A small-molecule ligand and the protein it binds are described below.
Small molecule (SMILES): CCCCCCCCCCC[C@@H](O)CC(=O)N[C@H]1[C@@H](OP(=O)(O)O)O[C@H](CO)[C@@H](O)[C@@H]1OC(=O)C[C@H](O)CCCCCCCCCCC

Binding-site contacts:
Ligand atom O44 contacts residue ARG81 of chain 1.A at 3.3 Å (salt-bridge).
Ligand atom O44 contacts residue ARG158 of chain 1.A at 2.9 Å (salt-bridge).
Ligand atom O1 contacts residue ASN165 of chain 1.A at 3.2 Å (h-bond).
Ligand atom C4 contacts residue ASN165 of chain 1.A at 3.4 Å.
Ligand atom O1 contacts residue SER161 of chain 1.A at 3.1 Å (h-bond).
Ligand atom P45 contacts residue ARG81 of chain 1.A at 3.6 Å.
Ligand atom O4 contacts residue ASP123 of chain 1.A at 3.3 Å (salt-bridge).
Ligand atom O48 contacts residue ARG81 of chain 1.A at 3.1 Å (salt-bridge).
Ligand atom O6 contacts residue HIS196 of chain 1.A at 2.8 Å (h-bond).
Ligand atom O46 contacts residue ARG81 of chain 1.A at 3.6 Å.
Ligand atom O42 contacts residue ASN165 of chain 1.A at 3.4 Å (h-bond).
Ligand atom O47 contacts residue ASN80 of chain 1.A at 3.1 Å (h-bond).
Ligand atom O47 contacts residue ARG81 of chain 1.A at 2.8 Å (salt-bridge).
Ligand atom C21 contacts residue TRP47 of chain 1.A at 3.5 Å (hydrophobic).
Ligand atom C33 contacts residue PHE129 of chain 1.A at 3.5 Å (hydrophobic).
Ligand atom C1 contacts residue ASN80 of chain 1.A at 3.6 Å.
Ligand atom O42 contacts residue SER161 of chain 1.A at 3.6 Å (h-bond).
Ligand atom O3 contacts residue TYR126 of chain 1.A at 3.3 Å.
Ligand atom C28 contacts residue LYS168 of chain 1.A at 3.6 Å.
Ligand atom O46 contacts residue ASN165 of chain 1.A at 3.2 Å (h-bond).
Ligand atom O47 contacts residue ARG158 of chain 1.A at 3.4 Å (salt-bridge).
Ligand atom C5 contacts residue ASN165 of chain 1.A at 3.5 Å.
Ligand atom C25 contacts residue LEU84 of chain 1.A at 3.7 Å (hydrophobic).
Ligand atom C3 contacts residue ASN165 of chain 1.A at 3.5 Å.
Ligand atom O7 contacts residue ASN80 of chain 1.A at 3.1 Å (h-bond).
Ligand atom O47 contacts residue SER161 of chain 1.A at 3.7 Å.
Ligand atom P45 contacts residue SER161 of chain 1.A at 3.3 Å.
Ligand atom O4 contacts residue MET173 of chain 1.A at 3.7 Å.
Ligand atom C24 contacts residue MET157 of chain 1.A at 3.5 Å (hydrophobic).
Ligand atom N2 contacts residue SER161 of chain 1.A at 2.8 Å (h-bond).
Ligand atom O46 contacts residue ARG158 of chain 1.A at 2.8 Å (salt-bridge).
Ligand atom O42 contacts residue ALA164 of chain 1.A at 3.7 Å.
Ligand atom O42 contacts residue LYS168 of chain 1.A at 3.4 Å (salt-bridge).
Ligand atom O43 contacts residue LYS168 of chain 1.A at 3.0 Å (salt-bridge).
Ligand atom C2 contacts residue SER161 of chain 1.A at 3.6 Å.
Ligand atom O7 contacts residue TYR126 of chain 1.A at 3.6 Å.
Ligand atom O4 contacts residue ASN165 of chain 1.A at 2.7 Å (h-bond).
Ligand atom O4 contacts residue LYS168 of chain 1.A at 2.9 Å (salt-bridge).
Ligand atom O46 contacts residue SER161 of chain 1.A at 2.7 Å (h-bond).
Ligand atom O5 contacts residue HIS196 of chain 1.A at 3.3 Å.

Sequence of chain 1.A:
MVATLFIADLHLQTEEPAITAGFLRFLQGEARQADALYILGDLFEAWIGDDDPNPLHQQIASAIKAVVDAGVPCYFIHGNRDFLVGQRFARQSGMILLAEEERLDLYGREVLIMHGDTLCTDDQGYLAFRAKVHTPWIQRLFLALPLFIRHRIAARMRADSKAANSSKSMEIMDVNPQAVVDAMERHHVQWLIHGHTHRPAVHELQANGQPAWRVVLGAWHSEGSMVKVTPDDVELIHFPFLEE